Binding-site contacts:
Ligand atom O5 contacts residue ASN717 of chain 1.C at 2.4 Å (h-bond).
Ligand atom C7 contacts residue ASN717 of chain 1.C at 3.5 Å.
Ligand atom C5 contacts residue ASN717 of chain 1.C at 3.7 Å.
Ligand atom O4 contacts residue LEU922 of chain 1.C at 3.3 Å.
Ligand atom C3 contacts residue LEU922 of chain 1.C at 3.8 Å (hydrophobic).
Ligand atom O7 contacts residue LEU922 of chain 1.C at 3.2 Å.
Ligand atom C5 contacts residue LEU922 of chain 1.C at 4.2 Å (hydrophobic).
Ligand atom C2 contacts residue ASN717 of chain 1.C at 2.5 Å.
Ligand atom N2 contacts residue ASN717 of chain 1.C at 2.9 Å (h-bond).
Ligand atom C4 contacts residue ASN717 of chain 1.C at 4.2 Å.
Ligand atom C1 contacts residue GLN1071 of chain 1.C at 3.8 Å.
Ligand atom C7 contacts residue LEU922 of chain 1.C at 4.3 Å (hydrophobic).
Ligand atom O7 contacts residue ASN919 of chain 1.C at 3.8 Å.
Ligand atom C2 contacts residue GLN1071 of chain 1.C at 4.5 Å.
Ligand atom C6 contacts residue GLN926 of chain 1.C at 3.9 Å.
Ligand atom O6 contacts residue GLN926 of chain 1.C at 3.5 Å (h-bond).
Ligand atom C3 contacts residue ASN717 of chain 1.C at 3.8 Å.
Ligand atom O7 contacts residue ASN717 of chain 1.C at 3.4 Å (h-bond).
Ligand atom C8 contacts residue ASN919 of chain 1.C at 4.4 Å.
Ligand atom O5 contacts residue GLN1071 of chain 1.C at 3.4 Å (h-bond).
Ligand atom C4 contacts residue LEU922 of chain 1.C at 4.2 Å (hydrophobic).
Ligand atom C7 contacts residue ASN919 of chain 1.C at 4.5 Å.
Ligand atom C1 contacts residue ASN717 of chain 1.C at 1.4 Å.
Ligand atom C5 contacts residue GLN926 of chain 1.C at 3.8 Å.

Sequence of chain 1.C:
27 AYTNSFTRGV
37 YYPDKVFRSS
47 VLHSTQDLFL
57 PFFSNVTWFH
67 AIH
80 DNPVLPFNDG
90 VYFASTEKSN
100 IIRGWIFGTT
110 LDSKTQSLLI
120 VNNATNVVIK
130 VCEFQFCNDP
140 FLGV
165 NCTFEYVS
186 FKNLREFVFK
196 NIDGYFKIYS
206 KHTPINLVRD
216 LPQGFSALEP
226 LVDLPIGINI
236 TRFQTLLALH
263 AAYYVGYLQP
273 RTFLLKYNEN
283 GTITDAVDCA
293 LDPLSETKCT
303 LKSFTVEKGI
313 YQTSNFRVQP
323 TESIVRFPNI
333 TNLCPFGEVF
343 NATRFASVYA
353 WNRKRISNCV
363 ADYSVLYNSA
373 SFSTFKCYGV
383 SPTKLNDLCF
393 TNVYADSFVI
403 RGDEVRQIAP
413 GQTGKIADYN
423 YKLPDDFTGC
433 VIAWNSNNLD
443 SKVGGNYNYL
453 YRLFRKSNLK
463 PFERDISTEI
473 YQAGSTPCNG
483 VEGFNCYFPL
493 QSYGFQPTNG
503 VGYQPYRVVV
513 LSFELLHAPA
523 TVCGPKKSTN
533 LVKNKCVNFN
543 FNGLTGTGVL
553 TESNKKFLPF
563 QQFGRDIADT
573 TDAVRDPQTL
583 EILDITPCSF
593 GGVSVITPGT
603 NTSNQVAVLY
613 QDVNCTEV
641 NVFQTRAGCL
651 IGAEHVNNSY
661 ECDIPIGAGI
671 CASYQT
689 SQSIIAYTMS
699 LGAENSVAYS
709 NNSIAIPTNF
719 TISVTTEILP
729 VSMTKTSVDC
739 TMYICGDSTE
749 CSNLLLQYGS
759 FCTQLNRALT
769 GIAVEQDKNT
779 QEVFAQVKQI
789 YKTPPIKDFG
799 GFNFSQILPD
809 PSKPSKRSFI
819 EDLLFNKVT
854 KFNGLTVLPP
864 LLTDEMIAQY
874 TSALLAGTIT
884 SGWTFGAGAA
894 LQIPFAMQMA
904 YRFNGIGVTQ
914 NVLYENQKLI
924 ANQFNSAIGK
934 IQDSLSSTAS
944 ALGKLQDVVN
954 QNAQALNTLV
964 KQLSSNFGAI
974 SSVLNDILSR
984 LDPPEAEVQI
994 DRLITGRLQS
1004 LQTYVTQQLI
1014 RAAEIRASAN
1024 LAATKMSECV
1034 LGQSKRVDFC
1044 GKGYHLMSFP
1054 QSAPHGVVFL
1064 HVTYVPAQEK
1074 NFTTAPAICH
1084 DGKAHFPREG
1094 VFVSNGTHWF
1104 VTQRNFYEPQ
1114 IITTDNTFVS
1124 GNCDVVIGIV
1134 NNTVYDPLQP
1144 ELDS

The protein below binds the small molecule below.
Small molecule (SMILES): CC(=O)N[C@@H]1[C@@H](O)[C@H](O)[C@@H](CO)O[C@H]1O